This small molecule binds to this protein.
Small molecule (SMILES): CC(=O)N[C@@H]1[C@@H](O)[C@H](O)[C@@H](CO)O[C@H]1O

Sequence of chain 1.A:
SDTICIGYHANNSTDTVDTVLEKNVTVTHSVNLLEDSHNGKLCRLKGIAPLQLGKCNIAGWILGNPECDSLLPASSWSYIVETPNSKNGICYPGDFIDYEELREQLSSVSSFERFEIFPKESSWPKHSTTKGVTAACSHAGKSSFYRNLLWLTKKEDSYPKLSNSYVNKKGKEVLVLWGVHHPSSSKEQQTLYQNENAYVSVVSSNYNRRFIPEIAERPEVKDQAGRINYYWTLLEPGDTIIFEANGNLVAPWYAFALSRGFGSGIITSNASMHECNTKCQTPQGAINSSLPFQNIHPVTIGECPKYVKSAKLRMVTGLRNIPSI

Binding-site contacts:
Ligand atom N2 contacts residue ASN327 of chain 1.A at 2.9 Å (h-bond).
Ligand atom C5 contacts residue ASN327 of chain 1.A at 3.7 Å.
Ligand atom O7 contacts residue ASN327 of chain 1.A at 3.6 Å (h-bond).
Ligand atom C7 contacts residue ASN327 of chain 1.A at 3.4 Å.
Ligand atom O6 contacts residue ASN327 of chain 1.A at 4.2 Å.
Ligand atom C8 contacts residue ASN327 of chain 1.A at 4.5 Å.
Ligand atom O5 contacts residue ASN327 of chain 1.A at 2.4 Å (h-bond).
Ligand atom C2 contacts residue ASN327 of chain 1.A at 2.5 Å.
Ligand atom C1 contacts residue ASN327 of chain 1.A at 1.4 Å.
Ligand atom O6 contacts residue ASN316 of chain 1.A at 3.7 Å.
Ligand atom C4 contacts residue ASN327 of chain 1.A at 4.3 Å.
Ligand atom C3 contacts residue ASN327 of chain 1.A at 3.8 Å.